This protein binds this small molecule.
Small molecule (SMILES): OC[C@H]1O[C@H](O)[C@H](O)[C@@H](O)[C@@H]1O

Sequence of chain 1.A:
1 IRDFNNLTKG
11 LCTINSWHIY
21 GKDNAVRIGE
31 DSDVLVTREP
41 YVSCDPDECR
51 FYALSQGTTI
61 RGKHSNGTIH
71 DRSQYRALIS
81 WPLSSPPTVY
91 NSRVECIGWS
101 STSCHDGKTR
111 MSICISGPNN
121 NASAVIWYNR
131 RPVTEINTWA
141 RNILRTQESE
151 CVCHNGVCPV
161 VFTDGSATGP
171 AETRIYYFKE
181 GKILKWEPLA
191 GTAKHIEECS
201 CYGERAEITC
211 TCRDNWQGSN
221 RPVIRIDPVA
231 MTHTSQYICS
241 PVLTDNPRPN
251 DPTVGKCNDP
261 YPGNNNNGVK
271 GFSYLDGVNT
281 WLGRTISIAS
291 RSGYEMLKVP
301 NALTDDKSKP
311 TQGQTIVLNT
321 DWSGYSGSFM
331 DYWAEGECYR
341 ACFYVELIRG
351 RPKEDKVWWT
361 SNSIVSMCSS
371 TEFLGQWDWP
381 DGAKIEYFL

Binding-site contacts:
Ligand atom O4 contacts residue HIS70 of chain 4.A at 4.2 Å.
Ligand atom C6 contacts residue GLY67 of chain 4.A at 3.9 Å.
Ligand atom C3 contacts residue TYR75 of chain 4.A at 4.5 Å (hydrophobic).
Ligand atom C2 contacts residue ASN66 of chain 4.A at 3.5 Å.
Ligand atom C3 contacts residue ARG27 of chain 1.A at 3.9 Å.
Ligand atom O3 contacts residue GLY67 of chain 4.A at 4.2 Å.
Ligand atom C2 contacts residue HIS64 of chain 4.A at 3.5 Å.
Ligand atom C2 contacts residue ARG27 of chain 1.A at 3.9 Å.
Ligand atom O5 contacts residue ASN66 of chain 4.A at 3.9 Å.
Ligand atom C1 contacts residue ARG27 of chain 1.A at 4.0 Å.
Ligand atom O5 contacts residue GLY67 of chain 4.A at 4.3 Å.
Ligand atom C1 contacts residue HIS64 of chain 4.A at 4.5 Å.
Ligand atom O1 contacts residue TYR75 of chain 4.A at 3.9 Å.
Ligand atom C1 contacts residue ASN66 of chain 4.A at 3.7 Å.
Ligand atom O4 contacts residue GLY67 of chain 4.A at 4.2 Å.
Ligand atom O2 contacts residue HIS64 of chain 4.A at 2.6 Å (h-bond).
Ligand atom C4 contacts residue GLY67 of chain 4.A at 3.6 Å.
Ligand atom C6 contacts residue HIS70 of chain 4.A at 3.5 Å.
Ligand atom O1 contacts residue ARG27 of chain 1.A at 3.1 Å (salt-bridge).
Ligand atom O2 contacts residue ASN66 of chain 4.A at 3.9 Å.
Ligand atom O4 contacts residue SER73 of chain 4.A at 3.5 Å.
Ligand atom O6 contacts residue HIS70 of chain 4.A at 4.2 Å.
Ligand atom O2 contacts residue ARG27 of chain 1.A at 2.9 Å (salt-bridge).
Ligand atom O3 contacts residue ARG27 of chain 1.A at 3.8 Å.
Ligand atom C3 contacts residue GLY67 of chain 4.A at 4.4 Å.
Ligand atom C2 contacts residue GLY67 of chain 4.A at 4.3 Å.
Ligand atom C5 contacts residue GLY67 of chain 4.A at 4.2 Å.
Ligand atom O3 contacts residue GLN56 of chain 4.A at 3.7 Å.
Ligand atom O3 contacts residue THR68 of chain 4.A at 3.4 Å.

Sequence of chain 4.A:
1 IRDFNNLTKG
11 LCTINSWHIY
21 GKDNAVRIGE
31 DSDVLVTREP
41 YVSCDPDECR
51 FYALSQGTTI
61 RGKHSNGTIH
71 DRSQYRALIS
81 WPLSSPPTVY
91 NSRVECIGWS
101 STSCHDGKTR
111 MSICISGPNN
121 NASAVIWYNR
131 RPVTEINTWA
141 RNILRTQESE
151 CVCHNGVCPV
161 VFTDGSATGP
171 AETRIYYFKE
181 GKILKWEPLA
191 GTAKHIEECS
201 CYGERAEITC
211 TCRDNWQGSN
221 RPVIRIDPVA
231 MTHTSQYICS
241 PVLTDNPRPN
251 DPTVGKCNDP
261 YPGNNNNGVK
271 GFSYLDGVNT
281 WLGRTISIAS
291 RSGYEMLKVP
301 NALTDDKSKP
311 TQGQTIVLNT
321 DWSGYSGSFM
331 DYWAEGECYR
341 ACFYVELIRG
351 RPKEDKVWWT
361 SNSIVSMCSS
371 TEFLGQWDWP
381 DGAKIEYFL